Binding-site contacts:
Ligand atom O7 contacts residue GLY336 of chain 2.A at 3.0 Å (h-bond).
Ligand atom O7 contacts residue PHE337 of chain 2.A at 4.1 Å.
Ligand atom C6 contacts residue ASN341 of chain 2.A at 4.2 Å.
Ligand atom C4 contacts residue ASN341 of chain 2.A at 4.3 Å.
Ligand atom C3 contacts residue GLY336 of chain 2.A at 4.3 Å.
Ligand atom C1 contacts residue GLY336 of chain 2.A at 4.5 Å.
Ligand atom O5 contacts residue SER338 of chain 2.A at 4.3 Å.
Ligand atom N2 contacts residue ASN341 of chain 2.A at 2.9 Å (h-bond).
Ligand atom C2 contacts residue ASN341 of chain 2.A at 2.5 Å.
Ligand atom C5 contacts residue PHE337 of chain 2.A at 4.4 Å (hydrophobic).
Ligand atom C1 contacts residue SER338 of chain 2.A at 4.0 Å.
Ligand atom O5 contacts residue SER338 of chain 2.A at 3.6 Å.
Ligand atom C5 contacts residue ASN341 of chain 2.A at 4.3 Å.
Ligand atom C6 contacts residue ASP340 of chain 2.A at 4.1 Å.
Ligand atom C6 contacts residue SER338 of chain 2.A at 3.9 Å.
Ligand atom C6 contacts residue SER338 of chain 2.A at 3.9 Å.
Ligand atom C7 contacts residue GLY336 of chain 2.A at 4.1 Å.
Ligand atom O7 contacts residue ASN342 of chain 2.A at 3.8 Å.
Ligand atom C7 contacts residue ASN341 of chain 2.A at 3.0 Å.
Ligand atom C1 contacts residue ASN341 of chain 2.A at 1.4 Å.
Ligand atom C8 contacts residue ASN341 of chain 2.A at 2.8 Å.
Ligand atom O7 contacts residue PRO335 of chain 2.A at 4.0 Å.
Ligand atom O7 contacts residue ASN341 of chain 2.A at 3.9 Å.
Ligand atom C5 contacts residue SER338 of chain 2.A at 4.0 Å.
Ligand atom O5 contacts residue ASN341 of chain 2.A at 2.4 Å (h-bond).
Ligand atom C5 contacts residue ASN341 of chain 2.A at 3.6 Å.
Ligand atom O4 contacts residue GLY336 of chain 2.A at 4.4 Å.
Ligand atom C3 contacts residue ASN341 of chain 2.A at 3.8 Å.
Ligand atom C6 contacts residue PHE337 of chain 2.A at 4.0 Å (hydrophobic).

Sequence of chain 2.A:
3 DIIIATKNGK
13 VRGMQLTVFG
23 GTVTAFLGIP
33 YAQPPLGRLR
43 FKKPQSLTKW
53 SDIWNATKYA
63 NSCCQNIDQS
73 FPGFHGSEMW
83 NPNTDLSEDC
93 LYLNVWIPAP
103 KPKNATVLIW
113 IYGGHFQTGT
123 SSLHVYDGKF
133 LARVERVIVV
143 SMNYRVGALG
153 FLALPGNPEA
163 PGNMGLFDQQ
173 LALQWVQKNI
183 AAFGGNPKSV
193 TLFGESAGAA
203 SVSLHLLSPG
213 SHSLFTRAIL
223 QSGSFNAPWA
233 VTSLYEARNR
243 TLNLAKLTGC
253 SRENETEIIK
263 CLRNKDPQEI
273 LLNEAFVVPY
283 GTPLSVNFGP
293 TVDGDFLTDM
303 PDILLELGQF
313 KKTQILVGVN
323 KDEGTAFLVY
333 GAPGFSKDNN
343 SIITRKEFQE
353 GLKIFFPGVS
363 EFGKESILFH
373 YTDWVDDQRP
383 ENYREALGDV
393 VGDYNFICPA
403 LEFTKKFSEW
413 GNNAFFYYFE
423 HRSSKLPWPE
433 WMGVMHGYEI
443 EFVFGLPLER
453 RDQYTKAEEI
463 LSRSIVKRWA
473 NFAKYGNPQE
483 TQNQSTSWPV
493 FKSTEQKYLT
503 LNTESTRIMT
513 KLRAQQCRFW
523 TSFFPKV

This protein binds this small molecule.
Small molecule (SMILES): CC(=O)N[C@H]1[C@H](O[C@H]2[C@H](O)[C@@H](NC(C)=O)CO[C@@H]2CO[C@H]2O[C@@H](C)[C@@H](O)[C@@H](O)[C@@H]2O)O[C@H](CO)[C@@H](O)[C@@H]1O